Binding-site contacts:
Ligand atom C1 contacts residue TYR44 of chain 1.B at 4.2 Å (hydrophobic).
Ligand atom C4 contacts residue GLU106 of chain 1.A at 4.2 Å.
Ligand atom O5 contacts residue SER43 of chain 1.B at 3.6 Å.
Ligand atom O7 contacts residue ASN41 of chain 1.B at 3.7 Å.
Ligand atom C4 contacts residue ASN41 of chain 1.B at 4.2 Å.
Ligand atom C6 contacts residue TYR44 of chain 1.B at 3.8 Å (hydrophobic).
Ligand atom C3 contacts residue GLU106 of chain 1.A at 3.8 Å.
Ligand atom C2 contacts residue ASN41 of chain 1.B at 2.4 Å.
Ligand atom C8 contacts residue PHE39 of chain 1.B at 3.7 Å (hydrophobic).
Ligand atom C6 contacts residue SER43 of chain 1.B at 3.8 Å.
Ligand atom C5 contacts residue ASN41 of chain 1.B at 3.7 Å.
Ligand atom C7 contacts residue PHE39 of chain 1.B at 4.2 Å (hydrophobic).
Ligand atom O4 contacts residue GLU106 of chain 1.A at 4.0 Å.
Ligand atom C1 contacts residue ASN41 of chain 1.B at 1.4 Å.
Ligand atom C1 contacts residue SER43 of chain 1.B at 4.0 Å.
Ligand atom N2 contacts residue PHE39 of chain 1.B at 4.4 Å.
Ligand atom C7 contacts residue ASN41 of chain 1.B at 3.5 Å.
Ligand atom O6 contacts residue GLU106 of chain 1.A at 2.6 Å (salt-bridge).
Ligand atom O5 contacts residue GLU106 of chain 1.A at 4.4 Å.
Ligand atom C3 contacts residue ASN41 of chain 1.B at 3.8 Å.
Ligand atom N2 contacts residue ASN41 of chain 1.B at 2.8 Å (h-bond).
Ligand atom C4 contacts residue TYR44 of chain 1.B at 4.5 Å (hydrophobic).
Ligand atom C8 contacts residue PRO93 of chain 1.B at 3.6 Å (hydrophobic).
Ligand atom C5 contacts residue SER43 of chain 1.B at 3.6 Å.
Ligand atom C8 contacts residue GLU106 of chain 1.A at 4.0 Å.
Ligand atom C5 contacts residue TYR44 of chain 1.B at 4.0 Å (hydrophobic).
Ligand atom C5 contacts residue GLU106 of chain 1.A at 4.3 Å.
Ligand atom C6 contacts residue LEU102 of chain 1.A at 4.3 Å (hydrophobic).
Ligand atom O6 contacts residue TYR44 of chain 1.B at 2.8 Å (h-bond).
Ligand atom O5 contacts residue TYR44 of chain 1.B at 3.2 Å (h-bond).
Ligand atom C6 contacts residue GLU106 of chain 1.A at 3.1 Å.
Ligand atom N2 contacts residue GLU106 of chain 1.A at 2.8 Å (salt-bridge).
Ligand atom C8 contacts residue LEU102 of chain 1.A at 3.7 Å (hydrophobic).
Ligand atom C2 contacts residue GLU106 of chain 1.A at 3.5 Å.
Ligand atom C1 contacts residue GLU106 of chain 1.A at 3.4 Å.
Ligand atom O5 contacts residue ASN41 of chain 1.B at 2.4 Å (h-bond).
Ligand atom C7 contacts residue GLU106 of chain 1.A at 3.8 Å.

Sequence of chain 1.B:
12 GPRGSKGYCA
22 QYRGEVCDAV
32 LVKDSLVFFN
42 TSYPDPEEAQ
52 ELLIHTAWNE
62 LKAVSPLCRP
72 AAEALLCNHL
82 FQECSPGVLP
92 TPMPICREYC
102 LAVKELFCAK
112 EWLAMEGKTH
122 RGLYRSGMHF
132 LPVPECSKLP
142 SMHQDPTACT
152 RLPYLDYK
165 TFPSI

This protein binds this small molecule.
Small molecule (SMILES): CC(=O)N[C@H]1[C@H](O[C@H]2[C@H](O)[C@@H](NC(C)=O)CO[C@@H]2CO)O[C@H](CO)[C@@H](O)[C@@H]1O

Sequence of chain 1.A:
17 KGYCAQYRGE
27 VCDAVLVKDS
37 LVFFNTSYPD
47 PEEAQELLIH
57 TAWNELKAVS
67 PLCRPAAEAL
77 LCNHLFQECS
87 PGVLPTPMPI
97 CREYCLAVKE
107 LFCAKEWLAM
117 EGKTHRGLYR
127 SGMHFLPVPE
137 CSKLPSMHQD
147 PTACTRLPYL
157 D